Sequence of chain 8.A:
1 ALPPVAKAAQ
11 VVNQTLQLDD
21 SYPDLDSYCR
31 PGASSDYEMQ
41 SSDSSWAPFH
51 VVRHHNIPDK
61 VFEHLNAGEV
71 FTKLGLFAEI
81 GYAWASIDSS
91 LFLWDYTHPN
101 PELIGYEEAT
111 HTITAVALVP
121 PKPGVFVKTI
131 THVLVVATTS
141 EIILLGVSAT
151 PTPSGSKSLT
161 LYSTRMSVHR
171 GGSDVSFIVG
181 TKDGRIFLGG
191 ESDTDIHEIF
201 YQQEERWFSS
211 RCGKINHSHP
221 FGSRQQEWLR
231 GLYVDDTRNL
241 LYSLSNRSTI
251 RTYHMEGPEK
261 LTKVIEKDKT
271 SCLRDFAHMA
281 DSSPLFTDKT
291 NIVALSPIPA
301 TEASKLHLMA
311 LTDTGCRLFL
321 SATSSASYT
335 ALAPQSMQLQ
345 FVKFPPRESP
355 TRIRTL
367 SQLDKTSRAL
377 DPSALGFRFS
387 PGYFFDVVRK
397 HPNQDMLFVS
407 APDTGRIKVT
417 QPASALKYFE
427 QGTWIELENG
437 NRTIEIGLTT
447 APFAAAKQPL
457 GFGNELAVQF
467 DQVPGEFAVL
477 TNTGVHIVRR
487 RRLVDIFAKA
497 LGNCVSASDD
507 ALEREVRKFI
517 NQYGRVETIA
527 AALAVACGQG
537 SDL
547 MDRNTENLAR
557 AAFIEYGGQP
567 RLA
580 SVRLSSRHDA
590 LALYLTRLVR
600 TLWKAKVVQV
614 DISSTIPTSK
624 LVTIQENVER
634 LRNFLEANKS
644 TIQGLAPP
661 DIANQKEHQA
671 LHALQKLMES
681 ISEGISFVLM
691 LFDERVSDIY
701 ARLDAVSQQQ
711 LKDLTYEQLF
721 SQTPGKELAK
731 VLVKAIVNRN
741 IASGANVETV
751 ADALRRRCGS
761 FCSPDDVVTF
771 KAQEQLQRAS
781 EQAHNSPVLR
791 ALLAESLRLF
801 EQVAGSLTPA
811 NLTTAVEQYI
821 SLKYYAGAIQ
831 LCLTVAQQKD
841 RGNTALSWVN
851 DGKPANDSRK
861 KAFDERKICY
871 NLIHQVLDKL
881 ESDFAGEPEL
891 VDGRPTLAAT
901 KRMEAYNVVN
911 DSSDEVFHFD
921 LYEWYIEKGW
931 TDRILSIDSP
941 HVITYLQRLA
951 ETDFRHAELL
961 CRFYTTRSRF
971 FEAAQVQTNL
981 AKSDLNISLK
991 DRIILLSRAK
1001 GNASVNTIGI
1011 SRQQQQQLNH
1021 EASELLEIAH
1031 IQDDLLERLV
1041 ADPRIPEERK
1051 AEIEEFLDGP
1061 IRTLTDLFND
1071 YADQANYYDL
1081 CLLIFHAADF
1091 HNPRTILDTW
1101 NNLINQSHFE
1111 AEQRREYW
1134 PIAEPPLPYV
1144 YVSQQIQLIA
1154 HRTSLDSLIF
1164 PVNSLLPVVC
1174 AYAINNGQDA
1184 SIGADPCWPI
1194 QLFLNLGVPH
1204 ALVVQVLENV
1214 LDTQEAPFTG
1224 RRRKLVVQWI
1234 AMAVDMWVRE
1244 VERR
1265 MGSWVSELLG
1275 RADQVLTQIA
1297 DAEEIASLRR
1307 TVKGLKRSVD

Sequence of chain 8.MA:
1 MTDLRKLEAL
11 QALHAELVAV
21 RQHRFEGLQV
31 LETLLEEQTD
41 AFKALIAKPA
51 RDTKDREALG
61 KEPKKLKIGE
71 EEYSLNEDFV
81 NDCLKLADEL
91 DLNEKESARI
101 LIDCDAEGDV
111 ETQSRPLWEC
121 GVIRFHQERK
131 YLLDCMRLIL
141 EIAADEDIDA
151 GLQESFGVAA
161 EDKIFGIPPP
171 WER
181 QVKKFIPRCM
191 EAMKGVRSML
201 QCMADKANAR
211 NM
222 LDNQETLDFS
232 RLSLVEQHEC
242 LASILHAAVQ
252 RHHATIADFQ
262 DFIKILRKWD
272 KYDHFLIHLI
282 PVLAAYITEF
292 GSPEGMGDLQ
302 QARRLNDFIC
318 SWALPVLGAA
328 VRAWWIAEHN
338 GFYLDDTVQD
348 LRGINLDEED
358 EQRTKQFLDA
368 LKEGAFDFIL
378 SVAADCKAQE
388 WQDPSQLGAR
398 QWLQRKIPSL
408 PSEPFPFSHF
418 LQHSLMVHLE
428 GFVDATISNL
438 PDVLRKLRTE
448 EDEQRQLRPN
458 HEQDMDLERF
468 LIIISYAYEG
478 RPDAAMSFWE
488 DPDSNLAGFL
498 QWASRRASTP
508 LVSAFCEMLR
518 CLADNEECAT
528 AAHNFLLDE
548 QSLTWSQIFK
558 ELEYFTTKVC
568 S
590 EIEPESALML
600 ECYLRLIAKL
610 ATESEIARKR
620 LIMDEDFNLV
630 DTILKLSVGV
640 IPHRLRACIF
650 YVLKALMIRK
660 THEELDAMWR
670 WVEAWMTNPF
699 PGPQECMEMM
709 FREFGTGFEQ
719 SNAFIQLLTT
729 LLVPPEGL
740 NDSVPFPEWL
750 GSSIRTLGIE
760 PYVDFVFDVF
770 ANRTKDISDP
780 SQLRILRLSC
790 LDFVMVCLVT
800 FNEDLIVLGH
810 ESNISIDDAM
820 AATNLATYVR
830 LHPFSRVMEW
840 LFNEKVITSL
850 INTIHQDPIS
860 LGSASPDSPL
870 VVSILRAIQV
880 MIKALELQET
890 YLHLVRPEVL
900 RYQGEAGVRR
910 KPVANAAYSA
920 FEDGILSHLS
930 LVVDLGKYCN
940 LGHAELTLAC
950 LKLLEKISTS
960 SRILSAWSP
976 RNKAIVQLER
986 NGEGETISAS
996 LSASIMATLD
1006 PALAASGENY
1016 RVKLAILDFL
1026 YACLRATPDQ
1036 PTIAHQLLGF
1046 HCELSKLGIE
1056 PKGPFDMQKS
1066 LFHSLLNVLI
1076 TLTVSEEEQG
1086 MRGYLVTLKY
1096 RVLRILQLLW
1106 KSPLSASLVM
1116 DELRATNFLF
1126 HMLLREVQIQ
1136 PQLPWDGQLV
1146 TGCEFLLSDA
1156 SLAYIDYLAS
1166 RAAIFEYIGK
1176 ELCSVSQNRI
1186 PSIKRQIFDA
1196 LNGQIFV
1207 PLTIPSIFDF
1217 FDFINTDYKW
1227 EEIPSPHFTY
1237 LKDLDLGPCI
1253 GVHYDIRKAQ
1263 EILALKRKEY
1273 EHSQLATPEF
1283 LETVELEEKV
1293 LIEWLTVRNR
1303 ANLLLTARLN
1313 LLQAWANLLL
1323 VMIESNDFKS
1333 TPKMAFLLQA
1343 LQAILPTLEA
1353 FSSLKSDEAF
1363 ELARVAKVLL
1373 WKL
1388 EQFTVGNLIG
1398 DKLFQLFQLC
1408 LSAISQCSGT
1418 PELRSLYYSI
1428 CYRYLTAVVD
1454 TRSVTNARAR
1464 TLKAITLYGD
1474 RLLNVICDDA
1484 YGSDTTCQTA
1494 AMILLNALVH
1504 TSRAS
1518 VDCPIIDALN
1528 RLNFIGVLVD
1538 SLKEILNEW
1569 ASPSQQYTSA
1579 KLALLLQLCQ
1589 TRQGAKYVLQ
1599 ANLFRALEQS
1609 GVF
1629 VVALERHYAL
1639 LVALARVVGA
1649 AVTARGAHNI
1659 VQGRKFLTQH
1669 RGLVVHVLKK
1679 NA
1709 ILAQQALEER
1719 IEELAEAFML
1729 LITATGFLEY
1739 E

Binding-site contacts:
Ligand atom CZ contacts residue ARG1044 of chain 8.A at 3.2 Å.
Ligand atom O contacts residue THR1065 of chain 8.A at 3.2 Å.
Ligand atom CG1 contacts residue PHE1068 of chain 8.A at 3.4 Å (hydrophobic).
Ligand atom CG contacts residue GLU1052 of chain 8.A at 3.2 Å.
Ligand atom CD contacts residue GLN1074 of chain 8.A at 3.5 Å.
Ligand atom CE contacts residue GLU1228 of chain 8.MA at 2.5 Å.
Ligand atom CB contacts residue GLN1074 of chain 8.A at 3.5 Å.
Ligand atom N contacts residue THR1065 of chain 8.A at 3.2 Å (h-bond).
Ligand atom NZ contacts residue GLU1228 of chain 8.MA at 2.9 Å.
Ligand atom O contacts residue ASN1069 of chain 8.A at 3.3 Å (h-bond).
Ligand atom O contacts residue ASN1069 of chain 8.A at 3.0 Å (h-bond).
Ligand atom CG contacts residue ILE1045 of chain 8.A at 3.5 Å (hydrophobic).
Ligand atom NH1 contacts residue ASN1069 of chain 8.A at 2.8 Å (h-bond).
Ligand atom O contacts residue ARG1049 of chain 8.A at 3.7 Å.
Ligand atom CD2 contacts residue ILE1045 of chain 8.A at 3.7 Å (hydrophobic).
Ligand atom CD1 contacts residue THR1065 of chain 8.A at 3.5 Å.
Ligand atom CE1 contacts residue ARG1044 of chain 8.A at 3.5 Å.
Ligand atom CG2 contacts residue PHE1068 of chain 8.A at 3.6 Å (hydrophobic).
Ligand atom NZ contacts residue LYS1225 of chain 8.MA at 2.1 Å.
Ligand atom O contacts residue ARG1049 of chain 8.A at 3.7 Å.
Ligand atom CD1 contacts residue PHE1068 of chain 8.A at 3.4 Å (hydrophobic).
Ligand atom O contacts residue ILE1045 of chain 8.A at 3.6 Å.
Ligand atom CB contacts residue GLU1052 of chain 8.A at 3.1 Å.
Ligand atom NZ contacts residue ASP1073 of chain 8.A at 3.0 Å (salt-bridge).
Ligand atom N contacts residue ASN1069 of chain 8.A at 2.9 Å (h-bond).
Ligand atom CG contacts residue GLU1228 of chain 8.MA at 3.1 Å.
Ligand atom C contacts residue ASN1069 of chain 8.A at 3.2 Å.
Ligand atom NH2 contacts residue ASP1073 of chain 8.A at 3.1 Å (salt-bridge).
Ligand atom O contacts residue THR1065 of chain 8.A at 3.6 Å.
Ligand atom NH1 contacts residue ASP1073 of chain 8.A at 3.6 Å.
Ligand atom CA contacts residue THR1065 of chain 8.A at 3.6 Å.
Ligand atom CD1 contacts residue ILE1053 of chain 8.A at 3.4 Å (hydrophobic).
Ligand atom CD1 contacts residue ARG1044 of chain 8.A at 3.1 Å.
Ligand atom CE contacts residue LYS1225 of chain 8.MA at 2.8 Å.
Ligand atom CD contacts residue GLU1228 of chain 8.MA at 3.0 Å.
Ligand atom O contacts residue GLN1074 of chain 8.A at 3.0 Å (h-bond).
Ligand atom CA contacts residue ASN1069 of chain 8.A at 3.5 Å.
Ligand atom OG1 contacts residue ARG1049 of chain 8.A at 2.9 Å (salt-bridge).
Ligand atom O contacts residue ARG1049 of chain 8.A at 3.7 Å.
Ligand atom N contacts residue GLN1074 of chain 8.A at 3.2 Å (h-bond).

The protein below binds the small molecule below.
Small molecule (SMILES): CC[C@H](C)[C@H](NC(=O)[C@@H](NC(=O)[C@H](CC(C)C)NC(=O)[C@@H](N)CCCCN)C(C)C)C(=O)N[C@@H](CC(N)=O)C(=O)N[C@@H](CCCCN)C(=O)N[C@@H](CC(=O)O)C(=O)N[C@@H](CCSC)C(=O)N[C@@H](CCCN=C(N)N)C(=O)N[C@H](C(=O)N[C@@H](CC(=O)O)C(=O)N[C@@H](CC(C)C)C(=O)N[C@@H](Cc1ccccc1)C(=O)N[C@@H](CO)C(=O)N1CCC[C@H]1C(=O)N1CCC[C@H]1C(=O)N[C@H](C=O)CC(N)=O)[C@@H](C)O